This protein binds this small molecule.
Small molecule (SMILES): CC(=O)N[C@@H]1[C@@H](O)[C@H](O)[C@@H](CO)O[C@H]1O

Binding-site contacts:
Ligand atom C8 contacts residue ASN232 of chain 1.A at 4.4 Å.
Ligand atom O7 contacts residue ASN232 of chain 1.A at 3.5 Å (h-bond).
Ligand atom C2 contacts residue ASN232 of chain 1.A at 2.4 Å.
Ligand atom C4 contacts residue ASN232 of chain 1.A at 4.2 Å.
Ligand atom N2 contacts residue ASN232 of chain 1.A at 2.8 Å (h-bond).
Ligand atom O5 contacts residue ASN232 of chain 1.A at 2.4 Å (h-bond).
Ligand atom C7 contacts residue ASN232 of chain 1.A at 3.3 Å.
Ligand atom C3 contacts residue ASN232 of chain 1.A at 3.8 Å.
Ligand atom C1 contacts residue ASN232 of chain 1.A at 1.4 Å.
Ligand atom C5 contacts residue ASN232 of chain 1.A at 3.7 Å.

Sequence of chain 1.A:
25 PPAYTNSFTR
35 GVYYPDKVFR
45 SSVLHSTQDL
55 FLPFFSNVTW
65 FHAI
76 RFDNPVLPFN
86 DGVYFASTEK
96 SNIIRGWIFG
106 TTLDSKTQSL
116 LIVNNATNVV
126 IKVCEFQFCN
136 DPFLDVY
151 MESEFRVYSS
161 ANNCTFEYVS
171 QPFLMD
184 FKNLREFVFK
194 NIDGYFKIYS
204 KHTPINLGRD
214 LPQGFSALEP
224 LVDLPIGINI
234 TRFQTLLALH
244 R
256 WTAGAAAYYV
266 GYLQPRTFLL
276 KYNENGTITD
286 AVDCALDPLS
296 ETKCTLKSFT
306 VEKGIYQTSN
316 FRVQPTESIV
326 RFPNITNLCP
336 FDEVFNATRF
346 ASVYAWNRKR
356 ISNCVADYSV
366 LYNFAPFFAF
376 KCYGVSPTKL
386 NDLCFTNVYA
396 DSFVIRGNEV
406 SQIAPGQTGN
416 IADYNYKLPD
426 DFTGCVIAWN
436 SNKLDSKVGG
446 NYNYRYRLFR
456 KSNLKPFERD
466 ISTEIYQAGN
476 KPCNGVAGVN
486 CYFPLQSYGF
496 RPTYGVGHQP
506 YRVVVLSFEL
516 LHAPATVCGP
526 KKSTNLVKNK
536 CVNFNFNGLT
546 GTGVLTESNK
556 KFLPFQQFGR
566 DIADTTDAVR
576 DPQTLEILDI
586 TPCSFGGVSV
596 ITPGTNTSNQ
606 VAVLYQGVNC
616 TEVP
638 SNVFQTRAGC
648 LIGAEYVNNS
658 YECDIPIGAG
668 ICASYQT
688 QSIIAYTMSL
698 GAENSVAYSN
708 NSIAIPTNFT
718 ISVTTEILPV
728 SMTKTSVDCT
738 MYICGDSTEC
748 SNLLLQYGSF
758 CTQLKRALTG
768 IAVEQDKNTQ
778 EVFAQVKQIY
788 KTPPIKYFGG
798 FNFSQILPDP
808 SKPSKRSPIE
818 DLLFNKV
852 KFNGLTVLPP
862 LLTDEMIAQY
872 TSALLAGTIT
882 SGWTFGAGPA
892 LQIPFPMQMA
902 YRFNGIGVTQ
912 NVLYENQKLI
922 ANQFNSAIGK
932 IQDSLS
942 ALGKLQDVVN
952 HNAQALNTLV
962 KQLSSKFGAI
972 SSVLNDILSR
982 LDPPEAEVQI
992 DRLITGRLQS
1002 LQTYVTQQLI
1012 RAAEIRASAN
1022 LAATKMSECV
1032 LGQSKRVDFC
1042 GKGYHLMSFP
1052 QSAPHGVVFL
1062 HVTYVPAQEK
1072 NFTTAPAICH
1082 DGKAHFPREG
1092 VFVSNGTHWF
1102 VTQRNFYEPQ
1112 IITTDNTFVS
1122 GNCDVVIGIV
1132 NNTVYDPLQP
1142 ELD